The protein below binds the small molecule below.
Small molecule (SMILES): CC(C)C[C@H](NC(=O)[C@H](CC(=O)O)NC(=O)[C@H](CC(C)C)NC(=O)[C@H](CO)NC(=O)[C@H](Cc1cnc[nH]1)NC(=O)[C@@H](N)CCCCN)C(=O)N[C@@H](C)C(=O)N[C@H](C=O)CO

Sequence of chain 1.K:
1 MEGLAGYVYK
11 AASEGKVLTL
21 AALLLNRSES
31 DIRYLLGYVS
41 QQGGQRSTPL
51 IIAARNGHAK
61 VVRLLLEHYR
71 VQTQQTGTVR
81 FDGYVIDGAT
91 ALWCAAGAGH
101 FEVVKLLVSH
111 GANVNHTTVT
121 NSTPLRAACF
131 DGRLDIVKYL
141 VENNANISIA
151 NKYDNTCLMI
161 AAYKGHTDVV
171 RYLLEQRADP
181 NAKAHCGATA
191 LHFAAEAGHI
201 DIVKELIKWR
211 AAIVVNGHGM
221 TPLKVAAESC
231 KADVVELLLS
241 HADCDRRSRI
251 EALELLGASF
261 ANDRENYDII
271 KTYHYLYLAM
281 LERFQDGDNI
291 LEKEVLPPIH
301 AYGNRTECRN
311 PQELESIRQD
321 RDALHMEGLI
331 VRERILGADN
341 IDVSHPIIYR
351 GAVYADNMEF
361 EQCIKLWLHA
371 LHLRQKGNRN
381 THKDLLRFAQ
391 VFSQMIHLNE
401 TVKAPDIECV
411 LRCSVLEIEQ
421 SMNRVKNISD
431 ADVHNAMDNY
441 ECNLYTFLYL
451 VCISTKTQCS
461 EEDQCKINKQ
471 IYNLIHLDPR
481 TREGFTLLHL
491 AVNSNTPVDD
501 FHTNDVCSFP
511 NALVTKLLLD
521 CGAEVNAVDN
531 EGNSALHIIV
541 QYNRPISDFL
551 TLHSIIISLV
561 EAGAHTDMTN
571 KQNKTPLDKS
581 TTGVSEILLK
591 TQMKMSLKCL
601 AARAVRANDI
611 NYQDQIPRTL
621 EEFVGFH

Binding-site contacts:
Ligand atom CB contacts residue ARG264 of chain 1.K at 3.4 Å.
Ligand atom ND1 contacts residue ALA355 of chain 1.K at 3.8 Å.
Ligand atom O contacts residue ARG264 of chain 1.K at 2.4 Å (salt-bridge).
Ligand atom N contacts residue ARG264 of chain 1.K at 3.1 Å (salt-bridge).
Ligand atom CD1 contacts residue GLN390 of chain 1.K at 3.3 Å.
Ligand atom CB contacts residue TYR349 of chain 1.K at 3.6 Å (hydrophobic).
Ligand atom CB contacts residue VAL353 of chain 1.K at 3.7 Å (hydrophobic).
Ligand atom N contacts residue ALA352 of chain 1.K at 3.4 Å.
Ligand atom NE2 contacts residue VAL391 of chain 1.K at 3.7 Å.
Ligand atom NE2 contacts residue GLN394 of chain 1.K at 3.4 Å (h-bond).
Ligand atom O contacts residue ASP356 of chain 1.K at 2.8 Å (salt-bridge).
Ligand atom OG contacts residue TYR349 of chain 1.K at 3.9 Å.
Ligand atom OG contacts residue ASP356 of chain 1.K at 3.7 Å.
Ligand atom O contacts residue ARG387 of chain 1.K at 2.5 Å (salt-bridge).
Ligand atom C contacts residue ARG264 of chain 1.K at 3.2 Å.
Ligand atom C contacts residue ASP356 of chain 1.K at 3.2 Å.
Ligand atom CB contacts residue ALA352 of chain 1.K at 3.7 Å (hydrophobic).
Ligand atom N contacts residue ASP356 of chain 1.K at 3.8 Å.
Ligand atom CD2 contacts residue VAL391 of chain 1.K at 3.6 Å (hydrophobic).
Ligand atom CE1 contacts residue ALA355 of chain 1.K at 3.5 Å (hydrophobic).
Ligand atom CG contacts residue ASP356 of chain 1.K at 3.2 Å.
Ligand atom CB contacts residue ALA352 of chain 1.K at 3.3 Å (hydrophobic).
Ligand atom ND1 contacts residue ASP356 of chain 1.K at 2.4 Å (salt-bridge).
Ligand atom CG contacts residue ALA352 of chain 1.K at 3.8 Å (hydrophobic).
Ligand atom C contacts residue ARG387 of chain 1.K at 3.4 Å.
Ligand atom N contacts residue ASP356 of chain 1.K at 3.2 Å (salt-bridge).
Ligand atom CB contacts residue PHE501 of chain 1.K at 3.7 Å (hydrophobic).
Ligand atom CE1 contacts residue ASP356 of chain 1.K at 3.4 Å.
Ligand atom O contacts residue ARG264 of chain 1.K at 3.3 Å.
Ligand atom CD1 contacts residue ARG387 of chain 1.K at 3.8 Å.
Ligand atom CG contacts residue GLN390 of chain 1.K at 3.9 Å.
Ligand atom CA contacts residue ARG264 of chain 1.K at 3.9 Å.
Ligand atom CB contacts residue ASP356 of chain 1.K at 3.3 Å.
Ligand atom CA contacts residue ASP356 of chain 1.K at 3.8 Å.
Ligand atom CG contacts residue PHE501 of chain 1.K at 3.7 Å (hydrophobic).
Ligand atom OG contacts residue VAL353 of chain 1.K at 3.3 Å.
Ligand atom CA contacts residue ARG264 of chain 1.K at 3.7 Å.
Ligand atom CA contacts residue ALA352 of chain 1.K at 3.8 Å (hydrophobic).
Ligand atom CE1 contacts residue GLN394 of chain 1.K at 3.4 Å.
Ligand atom CD2 contacts residue GLN390 of chain 1.K at 3.3 Å.